Binding-site contacts:
Ligand atom C5 contacts residue THR663 of chain 15.B at 4.1 Å.
Ligand atom C8 contacts residue LEU693 of chain 15.B at 4.3 Å (hydrophobic).
Ligand atom O5 contacts residue THR663 of chain 15.B at 4.4 Å.
Ligand atom C8 contacts residue ASN666 of chain 15.B at 4.1 Å.
Ligand atom C3 contacts residue ASN666 of chain 15.B at 3.8 Å.
Ligand atom N2 contacts residue ASN666 of chain 15.B at 2.9 Å (h-bond).
Ligand atom C5 contacts residue ASN666 of chain 15.B at 3.7 Å.
Ligand atom C1 contacts residue ASN666 of chain 15.B at 1.4 Å.
Ligand atom C7 contacts residue ASN666 of chain 15.B at 3.3 Å.
Ligand atom O5 contacts residue ASN666 of chain 15.B at 2.4 Å (h-bond).
Ligand atom C4 contacts residue ASN666 of chain 15.B at 4.2 Å.
Ligand atom C8 contacts residue PRO691 of chain 15.B at 4.4 Å (hydrophobic).
Ligand atom O7 contacts residue ASN666 of chain 15.B at 3.2 Å (h-bond).
Ligand atom C6 contacts residue THR663 of chain 15.B at 3.9 Å.
Ligand atom C2 contacts residue ASN666 of chain 15.B at 2.5 Å.

Sequence of chain 15.B:
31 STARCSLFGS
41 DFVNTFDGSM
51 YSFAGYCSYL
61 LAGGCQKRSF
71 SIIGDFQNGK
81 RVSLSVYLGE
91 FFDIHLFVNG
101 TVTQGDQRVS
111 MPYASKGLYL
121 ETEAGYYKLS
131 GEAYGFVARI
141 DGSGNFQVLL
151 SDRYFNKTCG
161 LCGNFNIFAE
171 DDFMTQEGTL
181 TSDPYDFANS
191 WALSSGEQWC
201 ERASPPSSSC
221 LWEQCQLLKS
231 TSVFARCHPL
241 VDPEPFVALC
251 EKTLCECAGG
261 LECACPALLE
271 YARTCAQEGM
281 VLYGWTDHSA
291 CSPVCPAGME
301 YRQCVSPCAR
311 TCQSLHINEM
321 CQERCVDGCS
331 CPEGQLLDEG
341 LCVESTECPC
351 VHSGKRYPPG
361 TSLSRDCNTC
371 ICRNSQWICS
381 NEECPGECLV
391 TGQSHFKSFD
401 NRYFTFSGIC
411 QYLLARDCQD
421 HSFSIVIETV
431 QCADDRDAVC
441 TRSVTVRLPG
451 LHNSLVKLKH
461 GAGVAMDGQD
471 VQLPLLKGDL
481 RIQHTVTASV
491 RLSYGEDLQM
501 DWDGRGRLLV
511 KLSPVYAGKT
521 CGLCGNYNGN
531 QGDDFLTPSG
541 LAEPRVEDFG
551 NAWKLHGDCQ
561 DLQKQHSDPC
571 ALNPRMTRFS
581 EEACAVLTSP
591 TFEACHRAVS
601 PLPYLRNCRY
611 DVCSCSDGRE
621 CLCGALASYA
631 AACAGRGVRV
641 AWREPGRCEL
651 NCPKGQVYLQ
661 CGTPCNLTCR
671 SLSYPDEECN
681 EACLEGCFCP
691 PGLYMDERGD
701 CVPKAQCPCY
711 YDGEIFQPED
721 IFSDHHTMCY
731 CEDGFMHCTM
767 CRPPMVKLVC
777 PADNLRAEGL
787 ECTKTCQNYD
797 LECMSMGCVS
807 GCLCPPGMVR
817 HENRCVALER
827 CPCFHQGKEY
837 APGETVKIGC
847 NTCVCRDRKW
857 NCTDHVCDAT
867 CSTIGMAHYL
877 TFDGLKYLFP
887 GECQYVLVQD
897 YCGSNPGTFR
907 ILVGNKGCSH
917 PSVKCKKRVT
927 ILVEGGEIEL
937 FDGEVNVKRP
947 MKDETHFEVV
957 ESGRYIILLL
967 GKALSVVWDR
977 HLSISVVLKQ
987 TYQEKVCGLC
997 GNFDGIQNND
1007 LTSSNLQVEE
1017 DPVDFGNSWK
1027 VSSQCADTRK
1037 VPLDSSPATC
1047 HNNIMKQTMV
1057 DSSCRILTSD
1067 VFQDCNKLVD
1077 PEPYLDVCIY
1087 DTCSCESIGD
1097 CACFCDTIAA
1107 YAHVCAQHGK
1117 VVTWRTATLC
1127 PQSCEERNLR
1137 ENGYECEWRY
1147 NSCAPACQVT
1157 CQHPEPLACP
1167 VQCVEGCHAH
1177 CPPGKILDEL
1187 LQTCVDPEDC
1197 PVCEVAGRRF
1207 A

A protein and the small-molecule ligand that binds it are described below.
Small molecule (SMILES): CC(=O)N[C@@H]1[C@@H](O)[C@H](O)[C@@H](CO)O[C@H]1O